Sequence of chain 1.A:
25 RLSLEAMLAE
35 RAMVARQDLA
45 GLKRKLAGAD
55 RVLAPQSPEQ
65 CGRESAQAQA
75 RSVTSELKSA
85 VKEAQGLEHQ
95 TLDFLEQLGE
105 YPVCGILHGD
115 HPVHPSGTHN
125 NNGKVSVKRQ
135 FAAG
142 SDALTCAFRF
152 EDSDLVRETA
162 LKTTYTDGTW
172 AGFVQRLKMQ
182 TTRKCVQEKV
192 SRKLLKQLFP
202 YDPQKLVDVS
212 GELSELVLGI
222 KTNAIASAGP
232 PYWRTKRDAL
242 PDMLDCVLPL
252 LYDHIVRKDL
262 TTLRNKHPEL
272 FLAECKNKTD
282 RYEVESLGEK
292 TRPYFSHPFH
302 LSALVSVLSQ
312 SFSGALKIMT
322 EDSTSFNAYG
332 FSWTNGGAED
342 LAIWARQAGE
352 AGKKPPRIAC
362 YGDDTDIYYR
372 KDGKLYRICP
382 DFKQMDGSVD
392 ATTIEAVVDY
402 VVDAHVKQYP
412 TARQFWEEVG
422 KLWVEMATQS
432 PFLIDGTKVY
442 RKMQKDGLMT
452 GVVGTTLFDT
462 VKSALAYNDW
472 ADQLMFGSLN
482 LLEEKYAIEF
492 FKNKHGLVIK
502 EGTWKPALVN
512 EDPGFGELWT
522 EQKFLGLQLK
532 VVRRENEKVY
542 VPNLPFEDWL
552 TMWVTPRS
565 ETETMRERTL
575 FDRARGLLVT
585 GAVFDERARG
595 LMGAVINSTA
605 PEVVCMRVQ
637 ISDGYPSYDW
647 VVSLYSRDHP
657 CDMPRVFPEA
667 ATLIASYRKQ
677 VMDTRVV

Binding-site contacts:
Ligand atom O2 contacts residue A4 of chain 1.G at 3.2 Å (h-bond).
Ligand atom O4' contacts residue GLY452 of chain 1.A at 3.2 Å (h-bond).
Ligand atom O2' contacts residue TYR330 of chain 1.A at 2.3 Å (h-bond).
Ligand atom N1 contacts residue U7 of chain 1.G at 2.9 Å (h-bond).
Ligand atom C1' contacts residue TYR362 of chain 1.A at 3.2 Å (hydrophobic).
Ligand atom N1 contacts residue U9 of chain 1.G at 2.9 Å (h-bond).
Ligand atom O2' contacts residue GLY452 of chain 1.A at 2.6 Å (h-bond).
Ligand atom N4 contacts residue ARG558 of chain 1.A at 3.3 Å.
Ligand atom N3 contacts residue A3 of chain 1.G at 3.2 Å (h-bond).
Ligand atom N6 contacts residue U9 of chain 1.G at 3.2 Å (h-bond).
Ligand atom N1 contacts residue U6 of chain 1.G at 2.9 Å (h-bond).
Ligand atom O2' contacts residue VAL454 of chain 1.A at 3.2 Å.
Ligand atom O2' contacts residue SER333 of chain 1.A at 2.7 Å (h-bond).
Ligand atom OP1 contacts residue TYR295 of chain 1.A at 3.1 Å (h-bond).
Ligand atom N9 contacts residue TYR295 of chain 1.A at 3.2 Å.
Ligand atom C8 contacts residue TYR295 of chain 1.A at 3.1 Å (hydrophobic).
Ligand atom C5' contacts residue THR335 of chain 1.A at 3.1 Å.
Ligand atom OP2 contacts residue ILE226 of chain 1.A at 3.3 Å.
Ligand atom C2 contacts residue U8 of chain 1.G at 3.3 Å.
Ligand atom O4 contacts residue A5 of chain 1.G at 3.1 Å (h-bond).
Ligand atom OP1 contacts residue LYS277 of chain 1.A at 3.0 Å (salt-bridge).
Ligand atom C2 contacts residue U7 of chain 1.G at 3.2 Å.
Ligand atom OP2 contacts residue SER228 of chain 1.A at 2.8 Å (h-bond).
Ligand atom C2 contacts residue TYR362 of chain 1.A at 3.3 Å (hydrophobic).
Ligand atom N6 contacts residue U7 of chain 1.G at 3.1 Å (h-bond).
Ligand atom OP1 contacts residue LYS237 of chain 1.A at 2.4 Å (salt-bridge).
Ligand atom O2' contacts residue VAL453 of chain 1.A at 3.1 Å (h-bond).
Ligand atom OP1 contacts residue GLN311 of chain 1.A at 3.1 Å (h-bond).
Ligand atom N6 contacts residue U6 of chain 1.G at 2.8 Å (h-bond).
Ligand atom OP1 contacts residue SER307 of chain 1.A at 3.0 Å (h-bond).
Ligand atom N6 contacts residue U8 of chain 1.G at 3.1 Å (h-bond).
Ligand atom N3 contacts residue A4 of chain 1.G at 3.1 Å (h-bond).
Ligand atom O2' contacts residue GLY455 of chain 1.A at 3.0 Å (h-bond).
Ligand atom O2' contacts residue GLY331 of chain 1.A at 3.2 Å (h-bond).
Ligand atom N3 contacts residue A5 of chain 1.G at 3.0 Å (h-bond).
Ligand atom N1 contacts residue U8 of chain 1.G at 2.9 Å (h-bond).
Ligand atom O2 contacts residue A3 of chain 1.G at 3.1 Å (h-bond).
Ligand atom O3' contacts residue SER333 of chain 1.A at 2.9 Å (h-bond).
Ligand atom OP2 contacts residue ALA227 of chain 1.A at 3.2 Å.
Ligand atom O4' contacts residue TYR330 of chain 1.A at 3.3 Å.

The protein below binds the small molecule below.
Small molecule (SMILES): Nc1ccn([C@@H]2O[C@H](COP(=O)=O)[C@@H](O[P](=O)(O)OC[C@H]3O[C@@H](n4cnc5c(N)ncnc54)[C@H](O)[C@@H]3O[P](=O)(O)OC[C@H]3O[C@@H](n4cnc5c(N)ncnc54)[C@H](O)[C@@H]3O[P](=O)(O)OC[C@H]3O[C@@H](n4cnc5c(N)ncnc54)[C@H](O)[C@@H]3O[P](=O)(O)OC[C@H]3O[C@@H](n4cnc5c(N)ncnc54)[C@H](O)[C@@H]3O[P](=O)(O)OC[C@H]3O[C@@H](n4ccc(=O)[nH]c4=O)[C@H](O)[C@@H]3O[P](=O)(O)OC[C@H]3O[C@@H](n4ccc(=O)[nH]c4=O)[C@H](O)[C@@H]3O[P](=O)(O)OC[C@H]3O[C@@H](n4ccc(=O)[nH]c4=O)[C@H](O)[C@@H]3O)[C@H]2O)c(=O)n1